Binding-site contacts:
Ligand atom O5 contacts residue ASN125 of chain 1.A at 4.2 Å.
Ligand atom C8 contacts residue THR124 of chain 1.A at 3.9 Å.
Ligand atom N2 contacts residue THR124 of chain 1.A at 3.3 Å.
Ligand atom C3 contacts residue ASN122 of chain 1.A at 3.8 Å.
Ligand atom C4 contacts residue ASN122 of chain 1.A at 4.2 Å.
Ligand atom C7 contacts residue THR124 of chain 1.A at 4.1 Å.
Ligand atom C2 contacts residue ASN125 of chain 1.A at 4.3 Å.
Ligand atom O5 contacts residue VAL127 of chain 1.A at 3.7 Å.
Ligand atom C2 contacts residue ASN122 of chain 1.A at 2.5 Å.
Ligand atom C1 contacts residue ASN125 of chain 1.A at 3.8 Å.
Ligand atom C5 contacts residue ASN125 of chain 1.A at 3.8 Å.
Ligand atom C6 contacts residue VAL127 of chain 1.A at 3.8 Å (hydrophobic).
Ligand atom C5 contacts residue VAL127 of chain 1.A at 4.1 Å (hydrophobic).
Ligand atom C1 contacts residue ASN122 of chain 1.A at 1.4 Å.
Ligand atom C5 contacts residue ASN122 of chain 1.A at 3.7 Å.
Ligand atom O4 contacts residue ASN125 of chain 1.A at 4.1 Å.
Ligand atom C7 contacts residue ASN122 of chain 1.A at 3.4 Å.
Ligand atom O7 contacts residue ASN122 of chain 1.A at 3.4 Å (h-bond).
Ligand atom N2 contacts residue ASN122 of chain 1.A at 3.0 Å (h-bond).
Ligand atom C8 contacts residue ASN122 of chain 1.A at 3.9 Å.
Ligand atom C1 contacts residue THR124 of chain 1.A at 4.2 Å.
Ligand atom C4 contacts residue ASN125 of chain 1.A at 4.1 Å.
Ligand atom C2 contacts residue THR124 of chain 1.A at 4.2 Å.
Ligand atom C3 contacts residue ASN125 of chain 1.A at 3.7 Å.
Ligand atom O5 contacts residue ASN122 of chain 1.A at 2.3 Å (h-bond).
Ligand atom O6 contacts residue VAL127 of chain 1.A at 4.1 Å.

Sequence of chain 1.A:
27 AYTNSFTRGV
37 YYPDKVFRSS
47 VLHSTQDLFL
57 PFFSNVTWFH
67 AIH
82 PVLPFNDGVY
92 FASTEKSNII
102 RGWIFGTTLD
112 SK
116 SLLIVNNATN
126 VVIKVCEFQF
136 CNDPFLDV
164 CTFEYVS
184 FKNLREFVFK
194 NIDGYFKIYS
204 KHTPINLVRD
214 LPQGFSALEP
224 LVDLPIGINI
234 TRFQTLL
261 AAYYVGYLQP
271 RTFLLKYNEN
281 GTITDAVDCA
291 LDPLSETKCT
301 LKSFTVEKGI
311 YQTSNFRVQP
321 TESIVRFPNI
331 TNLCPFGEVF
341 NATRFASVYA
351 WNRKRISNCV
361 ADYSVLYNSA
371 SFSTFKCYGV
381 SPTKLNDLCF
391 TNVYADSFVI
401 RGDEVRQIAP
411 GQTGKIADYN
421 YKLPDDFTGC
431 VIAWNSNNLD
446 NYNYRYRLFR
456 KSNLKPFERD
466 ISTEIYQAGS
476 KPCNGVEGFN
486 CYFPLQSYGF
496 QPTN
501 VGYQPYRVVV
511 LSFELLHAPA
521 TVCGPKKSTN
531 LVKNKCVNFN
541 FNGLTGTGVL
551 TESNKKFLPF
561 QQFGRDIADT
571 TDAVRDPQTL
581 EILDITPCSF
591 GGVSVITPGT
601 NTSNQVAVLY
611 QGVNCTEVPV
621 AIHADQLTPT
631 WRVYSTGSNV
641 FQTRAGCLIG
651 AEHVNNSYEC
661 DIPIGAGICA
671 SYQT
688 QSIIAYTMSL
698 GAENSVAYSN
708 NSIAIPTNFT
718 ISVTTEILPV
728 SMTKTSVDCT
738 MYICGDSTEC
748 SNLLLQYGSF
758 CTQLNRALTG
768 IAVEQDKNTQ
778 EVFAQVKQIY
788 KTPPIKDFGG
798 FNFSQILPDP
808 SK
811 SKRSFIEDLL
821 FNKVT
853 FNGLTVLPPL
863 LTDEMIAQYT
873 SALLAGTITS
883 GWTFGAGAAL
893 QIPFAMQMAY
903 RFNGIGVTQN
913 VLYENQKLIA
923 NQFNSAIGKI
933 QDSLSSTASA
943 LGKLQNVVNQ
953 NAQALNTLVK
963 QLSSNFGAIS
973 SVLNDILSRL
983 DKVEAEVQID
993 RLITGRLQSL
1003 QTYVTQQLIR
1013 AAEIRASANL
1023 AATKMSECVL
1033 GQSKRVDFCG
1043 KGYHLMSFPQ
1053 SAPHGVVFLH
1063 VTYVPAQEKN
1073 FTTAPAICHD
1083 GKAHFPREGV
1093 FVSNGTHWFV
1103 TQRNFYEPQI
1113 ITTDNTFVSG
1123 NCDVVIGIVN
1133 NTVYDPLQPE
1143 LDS

A protein and the small-molecule ligand that binds it are described below.
Small molecule (SMILES): CC(=O)N[C@@H]1[C@@H](O)[C@H](O)[C@@H](CO)O[C@H]1O